Binding-site contacts:
Ligand atom O7 contacts residue ASN190 of chain 1.F at 3.1 Å.
Ligand atom C1 contacts residue ASN190 of chain 1.F at 1.5 Å.
Ligand atom O7 contacts residue VAL175 of chain 1.F at 4.0 Å.
Ligand atom O5 contacts residue ASN190 of chain 1.F at 2.5 Å (h-bond).
Ligand atom C2 contacts residue ASN190 of chain 1.F at 2.6 Å.
Ligand atom C7 contacts residue VAL175 of chain 1.F at 4.3 Å (hydrophobic).
Ligand atom C8 contacts residue VAL175 of chain 1.F at 4.0 Å (hydrophobic).
Ligand atom C7 contacts residue ASN190 of chain 1.F at 3.3 Å.
Ligand atom C8 contacts residue ARG185 of chain 1.F at 3.8 Å.
Ligand atom C5 contacts residue ASN190 of chain 1.F at 3.8 Å.
Ligand atom C3 contacts residue ASN190 of chain 1.F at 3.9 Å.
Ligand atom C4 contacts residue ASN190 of chain 1.F at 4.4 Å.
Ligand atom O7 contacts residue ARG185 of chain 1.F at 4.3 Å.
Ligand atom N2 contacts residue ASN190 of chain 1.F at 3.0 Å (h-bond).
Ligand atom C8 contacts residue ASN190 of chain 1.F at 4.5 Å.
Ligand atom O7 contacts residue ILE187 of chain 1.F at 4.0 Å.
Ligand atom C7 contacts residue ARG185 of chain 1.F at 4.5 Å.

A protein and the small-molecule ligand that binds it are described below.
Small molecule (SMILES): CC(=O)N[C@@H]1[C@@H](O)[C@H](O)[C@@H](CO)O[C@H]1O

Sequence of chain 1.F:
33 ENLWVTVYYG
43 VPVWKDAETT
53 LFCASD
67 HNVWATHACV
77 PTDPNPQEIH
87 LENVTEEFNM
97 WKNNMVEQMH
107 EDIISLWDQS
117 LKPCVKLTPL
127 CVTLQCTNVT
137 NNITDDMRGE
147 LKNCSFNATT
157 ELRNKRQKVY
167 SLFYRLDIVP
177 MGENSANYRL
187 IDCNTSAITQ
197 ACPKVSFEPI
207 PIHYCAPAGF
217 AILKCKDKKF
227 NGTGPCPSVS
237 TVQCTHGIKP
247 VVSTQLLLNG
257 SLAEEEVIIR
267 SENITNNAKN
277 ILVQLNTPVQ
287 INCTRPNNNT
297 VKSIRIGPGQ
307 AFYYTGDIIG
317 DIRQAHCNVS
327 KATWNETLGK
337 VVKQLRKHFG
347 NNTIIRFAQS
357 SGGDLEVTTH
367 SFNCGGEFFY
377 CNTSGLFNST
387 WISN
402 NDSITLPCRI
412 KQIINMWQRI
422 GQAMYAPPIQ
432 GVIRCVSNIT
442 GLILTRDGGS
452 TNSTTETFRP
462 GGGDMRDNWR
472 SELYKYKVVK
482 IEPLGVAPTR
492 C